Sequence of chain 1.B:
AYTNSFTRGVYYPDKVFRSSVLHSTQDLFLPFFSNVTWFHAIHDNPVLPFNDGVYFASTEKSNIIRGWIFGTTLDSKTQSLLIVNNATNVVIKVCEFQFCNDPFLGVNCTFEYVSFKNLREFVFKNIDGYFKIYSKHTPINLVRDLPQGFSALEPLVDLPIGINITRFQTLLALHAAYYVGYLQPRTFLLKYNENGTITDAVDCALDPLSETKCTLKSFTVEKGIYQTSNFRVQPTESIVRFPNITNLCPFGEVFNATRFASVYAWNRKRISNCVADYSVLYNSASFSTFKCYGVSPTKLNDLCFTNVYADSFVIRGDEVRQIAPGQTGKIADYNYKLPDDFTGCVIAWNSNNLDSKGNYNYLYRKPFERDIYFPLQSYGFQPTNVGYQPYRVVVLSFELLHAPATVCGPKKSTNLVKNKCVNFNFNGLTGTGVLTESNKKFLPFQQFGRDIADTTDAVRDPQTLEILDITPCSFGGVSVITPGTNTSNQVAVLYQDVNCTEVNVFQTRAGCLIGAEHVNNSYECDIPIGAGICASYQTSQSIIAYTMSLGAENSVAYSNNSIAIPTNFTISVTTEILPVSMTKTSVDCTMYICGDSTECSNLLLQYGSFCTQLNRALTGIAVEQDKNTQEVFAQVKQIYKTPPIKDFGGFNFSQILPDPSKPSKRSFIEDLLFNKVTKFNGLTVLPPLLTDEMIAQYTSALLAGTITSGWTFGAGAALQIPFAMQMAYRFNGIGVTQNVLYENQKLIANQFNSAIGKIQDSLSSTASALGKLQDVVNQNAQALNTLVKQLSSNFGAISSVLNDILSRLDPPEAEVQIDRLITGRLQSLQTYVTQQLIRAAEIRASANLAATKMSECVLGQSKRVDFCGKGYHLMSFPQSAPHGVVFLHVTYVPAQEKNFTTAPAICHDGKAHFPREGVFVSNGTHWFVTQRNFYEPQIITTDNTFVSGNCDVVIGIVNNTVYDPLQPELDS

Binding-site contacts:
Ligand atom O7 contacts residue HIS1075 of chain 1.B at 3.6 Å.
Ligand atom N2 contacts residue ASN1072 of chain 1.B at 2.9 Å (h-bond).
Ligand atom C3 contacts residue THR1074 of chain 1.B at 3.6 Å.
Ligand atom O3 contacts residue THR1074 of chain 1.B at 4.2 Å.
Ligand atom C7 contacts residue THR1074 of chain 1.B at 4.0 Å.
Ligand atom C2 contacts residue ASN1072 of chain 1.B at 2.5 Å.
Ligand atom C7 contacts residue ASN1072 of chain 1.B at 3.4 Å.
Ligand atom C4 contacts residue HIS1075 of chain 1.B at 4.3 Å.
Ligand atom C1 contacts residue THR1074 of chain 1.B at 3.7 Å.
Ligand atom C8 contacts residue ASN1072 of chain 1.B at 3.1 Å.
Ligand atom C6 contacts residue PHE1077 of chain 1.B at 4.0 Å (hydrophobic).
Ligand atom C2 contacts residue THR1074 of chain 1.B at 3.6 Å.
Ligand atom O5 contacts residue ASN1072 of chain 1.B at 2.5 Å (h-bond).
Ligand atom C4 contacts residue ASN1072 of chain 1.B at 4.3 Å.
Ligand atom C3 contacts residue ASN1072 of chain 1.B at 3.9 Å.
Ligand atom O5 contacts residue HIS1075 of chain 1.B at 4.4 Å.
Ligand atom C5 contacts residue PHE1077 of chain 1.B at 4.1 Å (hydrophobic).
Ligand atom C7 contacts residue HIS1075 of chain 1.B at 4.0 Å.
Ligand atom C1 contacts residue PHE1077 of chain 1.B at 4.2 Å (hydrophobic).
Ligand atom O5 contacts residue PHE1077 of chain 1.B at 3.6 Å.
Ligand atom C5 contacts residue HIS1075 of chain 1.B at 3.8 Å.
Ligand atom C1 contacts residue HIS1075 of chain 1.B at 4.0 Å.
Ligand atom C1 contacts residue ASN1072 of chain 1.B at 1.5 Å.
Ligand atom C5 contacts residue ASN1072 of chain 1.B at 3.8 Å.
Ligand atom O7 contacts residue ASN1072 of chain 1.B at 3.6 Å.
Ligand atom C8 contacts residue THR1074 of chain 1.B at 3.9 Å.
Ligand atom N2 contacts residue THR1074 of chain 1.B at 3.0 Å (h-bond).
Ligand atom C8 contacts residue HIS1075 of chain 1.B at 3.8 Å.
Ligand atom O4 contacts residue HIS1075 of chain 1.B at 4.1 Å.
Ligand atom C3 contacts residue HIS1075 of chain 1.B at 4.0 Å.

This small molecule binds to this protein.
Small molecule (SMILES): CC(=O)N[C@H]1[C@H](O[C@H]2[C@H](O)[C@@H](NC(C)=O)CO[C@@H]2CO)O[C@H](CO)[C@@H](O)[C@@H]1O